This small molecule binds to this protein.
Small molecule (SMILES): CC(=O)N[C@@H]1[C@@H](O)[C@H](O)[C@@H](CO)O[C@H]1O

Sequence of chain 1.I:
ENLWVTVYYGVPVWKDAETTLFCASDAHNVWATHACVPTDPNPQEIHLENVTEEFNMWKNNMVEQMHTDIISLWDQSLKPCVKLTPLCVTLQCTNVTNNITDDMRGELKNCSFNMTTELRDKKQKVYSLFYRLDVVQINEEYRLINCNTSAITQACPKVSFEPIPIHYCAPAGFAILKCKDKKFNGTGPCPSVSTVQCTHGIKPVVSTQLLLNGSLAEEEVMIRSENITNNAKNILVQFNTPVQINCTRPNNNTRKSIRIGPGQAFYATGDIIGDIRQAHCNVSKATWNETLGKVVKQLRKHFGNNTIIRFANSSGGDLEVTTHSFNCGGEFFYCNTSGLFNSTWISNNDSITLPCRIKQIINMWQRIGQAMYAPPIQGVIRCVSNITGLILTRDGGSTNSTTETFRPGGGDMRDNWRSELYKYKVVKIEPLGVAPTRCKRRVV

Binding-site contacts:
Ligand atom O6 contacts residue ASN103 of chain 1.I at 4.3 Å.
Ligand atom C6 contacts residue ASN103 of chain 1.I at 4.5 Å.
Ligand atom C1 contacts residue ASN103 of chain 1.I at 1.4 Å.
Ligand atom C7 contacts residue ASN103 of chain 1.I at 3.6 Å.
Ligand atom C3 contacts residue ASN103 of chain 1.I at 3.9 Å.
Ligand atom C4 contacts residue ASN103 of chain 1.I at 4.2 Å.
Ligand atom C5 contacts residue ASN103 of chain 1.I at 3.5 Å.
Ligand atom N2 contacts residue ASN103 of chain 1.I at 3.2 Å (h-bond).
Ligand atom O5 contacts residue ASN103 of chain 1.I at 2.2 Å (h-bond).
Ligand atom O7 contacts residue ASN103 of chain 1.I at 3.5 Å (h-bond).
Ligand atom O6 contacts residue GLY114 of chain 1.I at 4.4 Å.
Ligand atom C2 contacts residue ASN103 of chain 1.I at 2.7 Å.